Binding-site contacts:
Ligand atom C5 contacts residue ASN684 of chain 1.B at 3.7 Å.
Ligand atom C8 contacts residue GLY1106 of chain 1.B at 3.8 Å.
Ligand atom C4 contacts residue ASN684 of chain 1.B at 4.2 Å.
Ligand atom C8 contacts residue ASN684 of chain 1.B at 4.3 Å.
Ligand atom N2 contacts residue ASN684 of chain 1.B at 2.9 Å (h-bond).
Ligand atom O7 contacts residue ASN684 of chain 1.B at 3.0 Å (h-bond).
Ligand atom C7 contacts residue ASN684 of chain 1.B at 3.1 Å.
Ligand atom C1 contacts residue ASN684 of chain 1.B at 1.4 Å.
Ligand atom C3 contacts residue ASN684 of chain 1.B at 3.8 Å.
Ligand atom C2 contacts residue ASN684 of chain 1.B at 2.5 Å.
Ligand atom O5 contacts residue ASN684 of chain 1.B at 2.4 Å (h-bond).

Sequence of chain 1.B:
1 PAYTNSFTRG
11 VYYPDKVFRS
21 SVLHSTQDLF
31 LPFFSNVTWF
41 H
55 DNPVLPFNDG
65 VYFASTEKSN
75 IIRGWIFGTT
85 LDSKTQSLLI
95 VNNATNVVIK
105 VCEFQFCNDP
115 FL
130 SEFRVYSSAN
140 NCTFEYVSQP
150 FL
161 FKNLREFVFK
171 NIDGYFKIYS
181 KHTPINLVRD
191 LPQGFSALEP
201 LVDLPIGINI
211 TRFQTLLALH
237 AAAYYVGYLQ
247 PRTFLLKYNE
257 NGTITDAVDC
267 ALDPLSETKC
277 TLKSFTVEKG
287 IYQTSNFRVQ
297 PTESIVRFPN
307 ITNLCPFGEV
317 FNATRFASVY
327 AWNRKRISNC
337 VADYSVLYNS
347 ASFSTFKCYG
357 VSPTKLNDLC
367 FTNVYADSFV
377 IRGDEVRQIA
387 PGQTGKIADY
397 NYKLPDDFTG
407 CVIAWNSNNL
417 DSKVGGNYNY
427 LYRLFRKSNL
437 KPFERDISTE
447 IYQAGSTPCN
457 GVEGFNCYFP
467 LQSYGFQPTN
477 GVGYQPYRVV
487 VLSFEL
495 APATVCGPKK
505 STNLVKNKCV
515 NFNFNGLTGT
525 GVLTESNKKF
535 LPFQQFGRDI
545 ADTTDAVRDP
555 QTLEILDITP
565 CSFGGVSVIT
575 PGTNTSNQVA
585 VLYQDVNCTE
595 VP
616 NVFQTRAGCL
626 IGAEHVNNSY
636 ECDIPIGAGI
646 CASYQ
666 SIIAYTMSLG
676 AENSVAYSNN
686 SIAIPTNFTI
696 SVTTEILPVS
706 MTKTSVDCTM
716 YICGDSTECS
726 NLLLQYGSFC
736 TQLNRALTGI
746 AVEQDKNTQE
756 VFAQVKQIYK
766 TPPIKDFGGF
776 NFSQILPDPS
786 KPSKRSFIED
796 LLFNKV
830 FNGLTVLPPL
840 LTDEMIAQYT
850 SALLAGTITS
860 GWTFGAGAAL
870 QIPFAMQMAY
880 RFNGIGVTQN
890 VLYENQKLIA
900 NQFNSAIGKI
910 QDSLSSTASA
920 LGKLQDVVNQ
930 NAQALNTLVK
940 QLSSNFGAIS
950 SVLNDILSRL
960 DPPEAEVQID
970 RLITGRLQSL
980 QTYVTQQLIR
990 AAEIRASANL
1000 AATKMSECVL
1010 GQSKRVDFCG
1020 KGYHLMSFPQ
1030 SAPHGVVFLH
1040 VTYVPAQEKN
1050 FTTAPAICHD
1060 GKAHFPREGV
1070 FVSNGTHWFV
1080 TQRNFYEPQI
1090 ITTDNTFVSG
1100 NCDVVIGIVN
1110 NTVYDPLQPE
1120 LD

This protein binds this small molecule.
Small molecule (SMILES): CC(=O)N[C@@H]1[C@@H](O)[C@H](O)[C@@H](CO)O[C@H]1O